A small-molecule ligand and the protein it binds are described below.
Small molecule (SMILES): Cc1ncc(C(=O)N[C@@H](CC(C)C)C(=O)N[C@@H](CC2CCCCC2)C(=O)N[C@H](CCS(C)(=O)=O)Cc2ccc(CN)cc2)s1

Sequence of chain 1.V:
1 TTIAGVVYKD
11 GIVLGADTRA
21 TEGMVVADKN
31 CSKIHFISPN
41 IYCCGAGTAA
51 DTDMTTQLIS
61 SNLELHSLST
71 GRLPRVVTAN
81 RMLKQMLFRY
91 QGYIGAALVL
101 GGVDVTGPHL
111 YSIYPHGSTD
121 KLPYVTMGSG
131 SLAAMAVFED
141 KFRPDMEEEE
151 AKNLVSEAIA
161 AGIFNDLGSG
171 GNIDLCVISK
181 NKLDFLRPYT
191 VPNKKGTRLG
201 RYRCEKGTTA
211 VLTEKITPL

Sequence of chain 1.W:
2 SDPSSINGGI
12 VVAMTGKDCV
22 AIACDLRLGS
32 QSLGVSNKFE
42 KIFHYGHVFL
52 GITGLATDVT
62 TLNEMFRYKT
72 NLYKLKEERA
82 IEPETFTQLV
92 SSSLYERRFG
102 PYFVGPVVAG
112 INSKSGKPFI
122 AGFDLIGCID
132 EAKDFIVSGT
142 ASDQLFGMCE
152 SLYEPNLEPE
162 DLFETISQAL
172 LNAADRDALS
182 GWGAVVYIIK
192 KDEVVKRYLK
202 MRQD

Binding-site contacts:
Ligand atom C34 contacts residue THR48 of chain 1.V at 3.8 Å.
Ligand atom C16 contacts residue GLY45 of chain 1.V at 3.9 Å.
Ligand atom C9 contacts residue THR21 of chain 1.V at 3.8 Å.
Ligand atom C17 contacts residue ALA49 of chain 1.V at 3.9 Å (hydrophobic).
Ligand atom C15 contacts residue THR1 of chain 1.V at 2.4 Å.
Ligand atom C19 contacts residue ALA49 of chain 1.V at 3.9 Å (hydrophobic).
Ligand atom C40 contacts residue ASP125 of chain 1.W at 3.6 Å.
Ligand atom O30 contacts residue SER129 of chain 1.V at 2.9 Å (h-bond).
Ligand atom C20 contacts residue ALA49 of chain 1.V at 3.8 Å (hydrophobic).
Ligand atom C25 contacts residue THR1 of chain 1.V at 1.4 Å.
Ligand atom O31 contacts residue ALA20 of chain 1.V at 3.8 Å.
Ligand atom C10 contacts residue ALA49 of chain 1.V at 3.9 Å (hydrophobic).
Ligand atom C28 contacts residue THR1 of chain 1.V at 3.3 Å.
Ligand atom C43 contacts residue CYS129 of chain 1.W at 3.8 Å (hydrophobic).
Ligand atom N14 contacts residue GLY47 of chain 1.V at 3.1 Å (h-bond).
Ligand atom C16 contacts residue THR1 of chain 1.V at 2.9 Å.
Ligand atom C28 contacts residue SER129 of chain 1.V at 3.6 Å.
Ligand atom C12 contacts residue GLY47 of chain 1.V at 3.7 Å.
Ligand atom C23 contacts residue ALA49 of chain 1.V at 3.8 Å (hydrophobic).
Ligand atom N11 contacts residue THR21 of chain 1.V at 3.0 Å (h-bond).
Ligand atom O31 contacts residue THR21 of chain 1.V at 3.1 Å (h-bond).
Ligand atom C26 contacts residue THR1 of chain 1.V at 2.5 Å.
Ligand atom N8 contacts residue ASP125 of chain 1.W at 3.3 Å (salt-bridge).
Ligand atom S5 contacts residue ASP125 of chain 1.W at 3.4 Å (salt-bridge).
Ligand atom C18 contacts residue GLY45 of chain 1.V at 3.7 Å.
Ligand atom S27 contacts residue THR1 of chain 1.V at 3.8 Å.
Ligand atom C26 contacts residue GLY47 of chain 1.V at 3.5 Å.
Ligand atom C24 contacts residue ALA49 of chain 1.V at 3.8 Å (hydrophobic).
Ligand atom N14 contacts residue THR1 of chain 1.V at 3.7 Å.
Ligand atom O44 contacts residue THR21 of chain 1.V at 3.8 Å.
Ligand atom C21 contacts residue SER32 of chain 1.V at 3.6 Å.
Ligand atom C24 contacts residue LYS33 of chain 1.V at 3.9 Å.
Ligand atom O44 contacts residue GLU22 of chain 1.V at 3.7 Å.
Ligand atom O30 contacts residue GLY128 of chain 1.V at 3.5 Å.
Ligand atom O39 contacts residue ALA49 of chain 1.V at 3.1 Å (h-bond).
Ligand atom N22 contacts residue ASP53 of chain 1.V at 2.6 Å (salt-bridge).
Ligand atom C3 contacts residue LEU126 of chain 1.W at 3.8 Å (hydrophobic).
Ligand atom C4 contacts residue LEU126 of chain 1.W at 3.4 Å (hydrophobic).
Ligand atom C23 contacts residue CYS31 of chain 1.V at 3.5 Å (hydrophobic).
Ligand atom O30 contacts residue THR1 of chain 1.V at 3.7 Å.